Binding-site contacts:
Ligand atom C16 contacts residue CYS218 of chain 1.A at 3.3 Å (hydrophobic).
Ligand atom C08 contacts residue ASP148 of chain 1.A at 3.7 Å.
Ligand atom N09 contacts residue ASP148 of chain 1.A at 3.2 Å (salt-bridge).
Ligand atom C22 contacts residue MET152 of chain 1.A at 3.9 Å (hydrophobic).
Ligand atom C17 contacts residue TRP134 of chain 1.A at 3.9 Å (hydrophobic).
Ligand atom C16 contacts residue ASN128 of chain 1.A at 3.5 Å.
Ligand atom C18 contacts residue VAL144 of chain 1.A at 4.0 Å (hydrophobic).
Ligand atom C23 contacts residue TRP294 of chain 1.A at 3.6 Å (hydrophobic).
Ligand atom C04 contacts residue VAL301 of chain 1.A at 3.9 Å (hydrophobic).
Ligand atom C04 contacts residue ILE297 of chain 1.A at 3.9 Å (hydrophobic).
Ligand atom C22 contacts residue TRP294 of chain 1.A at 4.0 Å (hydrophobic).
Ligand atom C25 contacts residue ILE297 of chain 1.A at 3.9 Å (hydrophobic).
Ligand atom C14 contacts residue GLN125 of chain 1.A at 3.8 Å.
Ligand atom C22 contacts residue ASP148 of chain 1.A at 3.7 Å.
Ligand atom C10 contacts residue ILE323 of chain 1.A at 4.0 Å (hydrophobic).
Ligand atom O01 contacts residue TYR149 of chain 1.A at 4.0 Å.
Ligand atom C07 contacts residue ASP148 of chain 1.A at 3.8 Å.
Ligand atom C12 contacts residue ASP148 of chain 1.A at 3.8 Å.
Ligand atom C15 contacts residue CYS218 of chain 1.A at 4.0 Å (hydrophobic).
Ligand atom C18 contacts residue TRP134 of chain 1.A at 3.9 Å (hydrophobic).
Ligand atom C13 contacts residue ASP148 of chain 1.A at 3.5 Å.
Ligand atom C11 contacts residue ILE323 of chain 1.A at 3.9 Å (hydrophobic).
Ligand atom C18 contacts residue GLN125 of chain 1.A at 3.9 Å.
Ligand atom C12 contacts residue GLN125 of chain 1.A at 3.5 Å.
Ligand atom C17 contacts residue ASN128 of chain 1.A at 3.3 Å.
Ligand atom C23 contacts residue TYR327 of chain 1.A at 3.7 Å (hydrophobic).
Ligand atom C21 contacts residue ASP148 of chain 1.A at 3.8 Å.
Ligand atom C07 contacts residue TYR149 of chain 1.A at 3.9 Å (hydrophobic).
Ligand atom C23 contacts residue GLY326 of chain 1.A at 4.0 Å.
Ligand atom C17 contacts residue CYS218 of chain 1.A at 3.9 Å (hydrophobic).
Ligand atom C24 contacts residue GLY326 of chain 1.A at 3.6 Å.
Ligand atom C19 contacts residue GLN125 of chain 1.A at 3.6 Å.
Ligand atom C08 contacts residue TYR149 of chain 1.A at 3.7 Å (hydrophobic).
Ligand atom C22 contacts residue TYR327 of chain 1.A at 3.7 Å (hydrophobic).
Ligand atom N09 contacts residue GLN125 of chain 1.A at 3.8 Å.
Ligand atom C13 contacts residue GLN125 of chain 1.A at 3.5 Å.
Ligand atom C03 contacts residue ILE297 of chain 1.A at 3.9 Å (hydrophobic).
Ligand atom C24 contacts residue ILE323 of chain 1.A at 3.7 Å (hydrophobic).
Ligand atom C21 contacts residue MET152 of chain 1.A at 3.6 Å (hydrophobic).
Ligand atom C24 contacts residue TRP294 of chain 1.A at 3.7 Å (hydrophobic).

Sequence of chain 1.A:
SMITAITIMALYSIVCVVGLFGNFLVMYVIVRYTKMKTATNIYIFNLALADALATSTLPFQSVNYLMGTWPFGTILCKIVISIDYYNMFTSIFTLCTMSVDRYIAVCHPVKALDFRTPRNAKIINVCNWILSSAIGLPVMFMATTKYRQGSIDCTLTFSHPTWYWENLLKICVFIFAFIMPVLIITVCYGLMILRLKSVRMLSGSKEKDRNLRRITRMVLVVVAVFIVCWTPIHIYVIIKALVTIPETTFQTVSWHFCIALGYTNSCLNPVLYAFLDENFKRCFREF

A small-molecule ligand and the protein it binds are described below.
Small molecule (SMILES): CCC(=O)N(c1ccccc1)C1CCN(CCc2ccccc2)CC1